The small molecule below binds the protein below.
Small molecule (SMILES): CC(=O)N[C@@H]1[C@@H](O)[C@H](O)[C@@H](CO)O[C@H]1O

Binding-site contacts:
Ligand atom N2 contacts residue GLN804 of chain 1.A at 4.3 Å.
Ligand atom C2 contacts residue GLN804 of chain 1.A at 4.5 Å.
Ligand atom O7 contacts residue SER803 of chain 1.A at 3.5 Å (h-bond).
Ligand atom O5 contacts residue ASN801 of chain 1.A at 2.5 Å (h-bond).
Ligand atom C6 contacts residue ASN801 of chain 1.A at 4.4 Å.
Ligand atom N2 contacts residue ASN801 of chain 1.A at 2.9 Å (h-bond).
Ligand atom C3 contacts residue SER803 of chain 1.A at 4.2 Å.
Ligand atom C4 contacts residue SER803 of chain 1.A at 4.3 Å.
Ligand atom C7 contacts residue SER803 of chain 1.A at 4.1 Å.
Ligand atom C2 contacts residue SER803 of chain 1.A at 3.3 Å.
Ligand atom C4 contacts residue ASN801 of chain 1.A at 4.3 Å.
Ligand atom C7 contacts residue ASN801 of chain 1.A at 3.9 Å.
Ligand atom C1 contacts residue SER803 of chain 1.A at 3.8 Å.
Ligand atom C5 contacts residue ASN801 of chain 1.A at 3.7 Å.
Ligand atom C8 contacts residue GLN804 of chain 1.A at 3.5 Å.
Ligand atom C7 contacts residue GLN804 of chain 1.A at 3.2 Å.
Ligand atom N2 contacts residue SER803 of chain 1.A at 4.0 Å.
Ligand atom C1 contacts residue ASN801 of chain 1.A at 1.4 Å.
Ligand atom O6 contacts residue ASN801 of chain 1.A at 3.9 Å.
Ligand atom C3 contacts residue ASN801 of chain 1.A at 3.8 Å.
Ligand atom O7 contacts residue GLN804 of chain 1.A at 2.5 Å (h-bond).
Ligand atom O3 contacts residue SER803 of chain 1.A at 4.4 Å.
Ligand atom O5 contacts residue SER803 of chain 1.A at 3.8 Å.
Ligand atom C2 contacts residue ASN801 of chain 1.A at 2.5 Å.

Sequence of chain 1.A:
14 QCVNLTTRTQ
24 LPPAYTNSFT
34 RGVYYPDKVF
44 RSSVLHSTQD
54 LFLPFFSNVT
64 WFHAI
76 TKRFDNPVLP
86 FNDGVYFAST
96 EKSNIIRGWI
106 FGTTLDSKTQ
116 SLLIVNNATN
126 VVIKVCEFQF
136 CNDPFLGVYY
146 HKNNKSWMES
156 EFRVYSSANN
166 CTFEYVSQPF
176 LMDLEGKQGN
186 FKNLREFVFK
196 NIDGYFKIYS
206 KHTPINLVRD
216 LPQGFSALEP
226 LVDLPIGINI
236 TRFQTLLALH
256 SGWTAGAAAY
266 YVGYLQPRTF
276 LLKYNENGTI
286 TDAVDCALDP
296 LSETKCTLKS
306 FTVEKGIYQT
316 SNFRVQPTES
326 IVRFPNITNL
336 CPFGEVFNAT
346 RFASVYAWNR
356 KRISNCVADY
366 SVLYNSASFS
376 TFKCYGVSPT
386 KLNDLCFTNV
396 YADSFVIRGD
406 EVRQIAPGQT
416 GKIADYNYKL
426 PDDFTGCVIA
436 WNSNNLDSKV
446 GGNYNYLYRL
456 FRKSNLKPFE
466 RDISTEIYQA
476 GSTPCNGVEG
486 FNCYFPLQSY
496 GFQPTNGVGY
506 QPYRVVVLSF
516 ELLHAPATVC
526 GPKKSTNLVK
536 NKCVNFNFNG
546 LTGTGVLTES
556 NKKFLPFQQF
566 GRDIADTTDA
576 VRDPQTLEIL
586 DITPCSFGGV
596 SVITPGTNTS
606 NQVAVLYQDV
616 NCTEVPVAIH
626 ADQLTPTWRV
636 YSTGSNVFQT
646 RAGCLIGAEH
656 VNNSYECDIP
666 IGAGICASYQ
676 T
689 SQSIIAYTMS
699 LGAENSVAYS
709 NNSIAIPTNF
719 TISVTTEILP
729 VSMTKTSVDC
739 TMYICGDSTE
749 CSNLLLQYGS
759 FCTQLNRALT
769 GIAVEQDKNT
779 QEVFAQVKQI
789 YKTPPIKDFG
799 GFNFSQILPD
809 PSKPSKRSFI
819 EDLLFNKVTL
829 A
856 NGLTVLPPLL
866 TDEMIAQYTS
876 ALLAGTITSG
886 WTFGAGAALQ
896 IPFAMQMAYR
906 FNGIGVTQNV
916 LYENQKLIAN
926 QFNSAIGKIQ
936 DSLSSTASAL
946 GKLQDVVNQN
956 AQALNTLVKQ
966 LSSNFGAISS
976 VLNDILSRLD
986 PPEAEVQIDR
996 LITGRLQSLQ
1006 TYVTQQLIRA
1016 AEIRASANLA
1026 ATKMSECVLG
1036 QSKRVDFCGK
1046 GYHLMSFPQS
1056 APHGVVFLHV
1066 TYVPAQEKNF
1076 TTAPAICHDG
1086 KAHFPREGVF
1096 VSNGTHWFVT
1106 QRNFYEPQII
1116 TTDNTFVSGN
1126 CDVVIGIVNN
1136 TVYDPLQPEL